This protein binds this small molecule.
Small molecule (SMILES): Nc1c(S(=O)(=O)O)cc(Nc2ccc(Nc3nc(Cl)nc(Nc4ccccc4S(=O)(=O)O)n3)c(S(=O)(=O)O)c2)c2c1C(=O)c1ccccc1C2=O

Sequence of chain 2.B:
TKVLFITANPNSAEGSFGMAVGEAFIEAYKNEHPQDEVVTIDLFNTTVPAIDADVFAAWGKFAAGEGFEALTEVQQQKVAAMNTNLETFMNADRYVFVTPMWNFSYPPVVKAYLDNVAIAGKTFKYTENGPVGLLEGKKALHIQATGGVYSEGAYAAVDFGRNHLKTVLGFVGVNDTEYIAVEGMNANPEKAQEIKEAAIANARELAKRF

Binding-site contacts:
Ligand atom C2 contacts residue FMN1 of chain 2.G at 3.5 Å.
Ligand atom O2B contacts residue ASN187 of chain 2.B at 3.5 Å (h-bond).
Ligand atom C12 contacts residue FMN1 of chain 2.G at 3.4 Å.
Ligand atom O1B contacts residue THR128 of chain 1.B at 3.5 Å (h-bond).
Ligand atom C9 contacts residue FMN1 of chain 2.G at 3.4 Å.
Ligand atom C7 contacts residue ALA119 of chain 1.B at 3.5 Å (hydrophobic).
Ligand atom N2 contacts residue FMN1 of chain 2.G at 3.6 Å.
Ligand atom O1A contacts residue ASN187 of chain 2.B at 2.7 Å (h-bond).
Ligand atom C2 contacts residue TYR127 of chain 1.B at 3.2 Å (hydrophobic).
Ligand atom O3B contacts residue TYR127 of chain 1.B at 3.2 Å.
Ligand atom C7 contacts residue ASN104 of chain 2.B at 3.4 Å.
Ligand atom C13 contacts residue FMN1 of chain 2.G at 3.4 Å.
Ligand atom C14 contacts residue ASN187 of chain 2.B at 3.4 Å.
Ligand atom C10 contacts residue FMN1 of chain 2.G at 3.1 Å.
Ligand atom C8 contacts residue ASN104 of chain 2.B at 3.1 Å.
Ligand atom C5 contacts residue PHE125 of chain 1.B at 3.4 Å (hydrophobic).
Ligand atom NB contacts residue FMN1 of chain 2.G at 3.4 Å (h-bond).
Ligand atom O3A contacts residue TYR127 of chain 1.B at 3.0 Å (h-bond).
Ligand atom CL contacts residue ALA188 of chain 2.B at 3.3 Å.
Ligand atom C4 contacts residue FMN1 of chain 2.G at 3.2 Å.
Ligand atom CC6 contacts residue ALA188 of chain 2.B at 3.4 Å (hydrophobic).
Ligand atom C3 contacts residue FMN1 of chain 2.G at 3.4 Å.
Ligand atom C8 contacts residue PHE172 of chain 1.B at 3.3 Å (hydrophobic).
Ligand atom O1D contacts residue ALA188 of chain 2.B at 3.5 Å.
Ligand atom O11 contacts residue PRO132 of chain 1.B at 3.5 Å.
Ligand atom NC contacts residue ASN187 of chain 2.B at 3.4 Å (h-bond).
Ligand atom C6 contacts residue ALA119 of chain 1.B at 3.6 Å (hydrophobic).
Ligand atom CC4 contacts residue ASN130 of chain 1.B at 3.5 Å.
Ligand atom NC1 contacts residue ALA188 of chain 2.B at 3.3 Å.
Ligand atom CD5 contacts residue TYR151 of chain 2.B at 3.1 Å (hydrophobic).
Ligand atom CC2 contacts residue ALA188 of chain 2.B at 3.4 Å (hydrophobic).
Ligand atom N2 contacts residue TYR127 of chain 1.B at 3.1 Å (h-bond).
Ligand atom C1 contacts residue TYR127 of chain 1.B at 3.6 Å (hydrophobic).
Ligand atom C14 contacts residue FMN1 of chain 2.G at 3.6 Å.
Ligand atom O3D contacts residue VAL150 of chain 2.B at 3.1 Å (h-bond).
Ligand atom C11 contacts residue FMN1 of chain 2.G at 3.2 Å.
Ligand atom O4 contacts residue FMN1 of chain 2.G at 3.4 Å.
Ligand atom C6 contacts residue PHE125 of chain 1.B at 3.5 Å (hydrophobic).
Ligand atom C5 contacts residue FMN1 of chain 2.G at 3.4 Å.
Ligand atom O11 contacts residue FMN1 of chain 2.G at 3.1 Å.

Sequence of chain 1.B:
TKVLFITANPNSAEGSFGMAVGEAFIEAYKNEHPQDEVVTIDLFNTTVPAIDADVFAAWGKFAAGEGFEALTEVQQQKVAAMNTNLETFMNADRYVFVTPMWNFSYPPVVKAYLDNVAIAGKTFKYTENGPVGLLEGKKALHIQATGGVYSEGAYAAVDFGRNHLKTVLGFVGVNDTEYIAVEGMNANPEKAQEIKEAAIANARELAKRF